This small molecule binds to this protein.
Small molecule (SMILES): CC(=O)N[C@@H]1[C@@H](O)[C@H](O)[C@@H](CO)O[C@H]1O

Binding-site contacts:
Ligand atom C7 contacts residue ASN81 of chain 1.B at 3.4 Å.
Ligand atom C1 contacts residue THR83 of chain 1.B at 4.4 Å.
Ligand atom C7 contacts residue ILE371 of chain 1.B at 4.4 Å (hydrophobic).
Ligand atom N2 contacts residue ASN81 of chain 1.B at 3.0 Å (h-bond).
Ligand atom C2 contacts residue ASN81 of chain 1.B at 2.5 Å.
Ligand atom C8 contacts residue ILE371 of chain 1.B at 4.1 Å (hydrophobic).
Ligand atom C1 contacts residue ASN81 of chain 1.B at 1.4 Å.
Ligand atom C6 contacts residue THR83 of chain 1.B at 3.7 Å.
Ligand atom C8 contacts residue ILE402 of chain 1.B at 4.3 Å (hydrophobic).
Ligand atom O7 contacts residue ASN81 of chain 1.B at 3.2 Å (h-bond).
Ligand atom O5 contacts residue ASN81 of chain 1.B at 2.3 Å (h-bond).
Ligand atom O5 contacts residue THR83 of chain 1.B at 3.5 Å.
Ligand atom C4 contacts residue ASN81 of chain 1.B at 4.2 Å.
Ligand atom C3 contacts residue ASN81 of chain 1.B at 3.8 Å.
Ligand atom C5 contacts residue ASN81 of chain 1.B at 3.7 Å.
Ligand atom C5 contacts residue THR83 of chain 1.B at 3.9 Å.

Sequence of chain 1.B:
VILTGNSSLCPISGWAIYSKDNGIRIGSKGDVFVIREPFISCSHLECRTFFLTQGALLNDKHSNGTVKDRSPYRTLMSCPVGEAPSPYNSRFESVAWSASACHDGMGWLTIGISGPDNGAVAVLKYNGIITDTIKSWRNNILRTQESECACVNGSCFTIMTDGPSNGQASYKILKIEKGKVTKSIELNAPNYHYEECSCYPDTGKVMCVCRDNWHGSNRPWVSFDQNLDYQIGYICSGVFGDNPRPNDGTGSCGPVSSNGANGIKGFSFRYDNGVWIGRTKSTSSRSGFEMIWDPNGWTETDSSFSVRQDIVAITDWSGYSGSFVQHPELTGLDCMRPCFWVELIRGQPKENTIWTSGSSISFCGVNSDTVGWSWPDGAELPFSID